This small molecule binds to this protein.
Small molecule (SMILES): O=C(O)[C@@H]1O[C@H](O[C@H]2[C@@H](OS(=O)(=O)O)O[C@@H](O)[C@H](NS(=O)(=O)O)[C@H]2O)[C@@H](OS(=O)(=O)O)[C@H](O)[C@@H]1O

Sequence of chain 4.D:
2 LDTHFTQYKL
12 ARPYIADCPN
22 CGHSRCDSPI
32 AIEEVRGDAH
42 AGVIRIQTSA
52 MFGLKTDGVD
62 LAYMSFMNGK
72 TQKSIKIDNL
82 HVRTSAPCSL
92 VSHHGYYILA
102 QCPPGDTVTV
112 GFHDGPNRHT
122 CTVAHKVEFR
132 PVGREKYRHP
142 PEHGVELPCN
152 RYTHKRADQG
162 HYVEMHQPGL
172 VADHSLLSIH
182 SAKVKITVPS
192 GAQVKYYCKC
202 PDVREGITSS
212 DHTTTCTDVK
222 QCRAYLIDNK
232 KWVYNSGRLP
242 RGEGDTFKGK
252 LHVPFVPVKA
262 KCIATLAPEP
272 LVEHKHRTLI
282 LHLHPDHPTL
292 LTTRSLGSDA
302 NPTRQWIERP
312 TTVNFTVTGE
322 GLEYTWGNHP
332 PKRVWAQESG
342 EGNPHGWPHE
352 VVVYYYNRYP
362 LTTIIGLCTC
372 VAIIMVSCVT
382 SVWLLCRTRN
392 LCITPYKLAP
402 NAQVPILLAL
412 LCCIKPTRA

Binding-site contacts:
Ligand atom OAB contacts residue HIS114 of chain 4.H at 3.3 Å.
Ligand atom C2 contacts residue HIS82 of chain 4.D at 4.2 Å.
Ligand atom SAG contacts residue HIS82 of chain 4.D at 3.7 Å.
Ligand atom O3 contacts residue HIS82 of chain 4.D at 3.9 Å.
Ligand atom C3 contacts residue HIS82 of chain 4.D at 4.3 Å.
Ligand atom O1 contacts residue HIS82 of chain 4.H at 3.6 Å.
Ligand atom C4 contacts residue ASN80 of chain 4.D at 4.0 Å.
Ligand atom OAH contacts residue ASN80 of chain 4.D at 3.2 Å (h-bond).
Ligand atom OAB contacts residue ARG119 of chain 4.H at 3.5 Å.
Ligand atom OBE contacts residue HIS82 of chain 4.F at 2.9 Å (h-bond).
Ligand atom C1 contacts residue HIS114 of chain 4.H at 3.5 Å.
Ligand atom O5 contacts residue HIS82 of chain 4.H at 3.2 Å (h-bond).
Ligand atom SBG contacts residue HIS82 of chain 4.F at 4.0 Å.
Ligand atom OAF contacts residue HIS82 of chain 4.D at 3.2 Å (h-bond).
Ligand atom OAF contacts residue HIS114 of chain 4.H at 4.1 Å.
Ligand atom OAH contacts residue HIS82 of chain 4.D at 3.1 Å (h-bond).
Ligand atom C1 contacts residue HIS82 of chain 4.H at 3.7 Å.
Ligand atom OBF contacts residue HIS114 of chain 4.F at 3.9 Å.
Ligand atom C6 contacts residue ASN80 of chain 4.D at 3.8 Å.
Ligand atom C5 contacts residue HIS82 of chain 4.H at 4.0 Å.
Ligand atom O1 contacts residue HIS114 of chain 4.H at 2.8 Å (h-bond).
Ligand atom O6B contacts residue ASN80 of chain 4.D at 3.0 Å (h-bond).
Ligand atom SAG contacts residue ASN80 of chain 4.D at 4.3 Å.
Ligand atom OBH contacts residue HIS114 of chain 4.F at 3.1 Å (h-bond).
Ligand atom OBC contacts residue HIS82 of chain 4.F at 3.2 Å (h-bond).
Ligand atom OBC contacts residue HIS114 of chain 4.D at 4.1 Å.
Ligand atom SBG contacts residue HIS114 of chain 4.F at 3.5 Å (h-bond).
Ligand atom O2 contacts residue HIS82 of chain 4.F at 4.0 Å.
Ligand atom OBA contacts residue HIS114 of chain 4.D at 3.0 Å (h-bond).
Ligand atom O3 contacts residue HIS114 of chain 4.D at 3.3 Å (h-bond).
Ligand atom N2 contacts residue HIS114 of chain 4.H at 4.1 Å.
Ligand atom SBB contacts residue HIS82 of chain 4.F at 3.5 Å (h-bond).
Ligand atom OBI contacts residue HIS82 of chain 4.F at 2.9 Å.
Ligand atom O4 contacts residue HIS114 of chain 4.D at 3.6 Å.
Ligand atom OBA contacts residue HIS82 of chain 4.D at 4.3 Å.
Ligand atom O4 contacts residue ASN80 of chain 4.D at 3.1 Å (h-bond).
Ligand atom SAG contacts residue HIS114 of chain 4.H at 4.1 Å.
Ligand atom SBB contacts residue HIS114 of chain 4.D at 4.2 Å.
Ligand atom OBI contacts residue HIS114 of chain 4.F at 3.0 Å (h-bond).
Ligand atom OBF contacts residue HIS82 of chain 4.F at 3.9 Å.

Sequence of chain 4.F:
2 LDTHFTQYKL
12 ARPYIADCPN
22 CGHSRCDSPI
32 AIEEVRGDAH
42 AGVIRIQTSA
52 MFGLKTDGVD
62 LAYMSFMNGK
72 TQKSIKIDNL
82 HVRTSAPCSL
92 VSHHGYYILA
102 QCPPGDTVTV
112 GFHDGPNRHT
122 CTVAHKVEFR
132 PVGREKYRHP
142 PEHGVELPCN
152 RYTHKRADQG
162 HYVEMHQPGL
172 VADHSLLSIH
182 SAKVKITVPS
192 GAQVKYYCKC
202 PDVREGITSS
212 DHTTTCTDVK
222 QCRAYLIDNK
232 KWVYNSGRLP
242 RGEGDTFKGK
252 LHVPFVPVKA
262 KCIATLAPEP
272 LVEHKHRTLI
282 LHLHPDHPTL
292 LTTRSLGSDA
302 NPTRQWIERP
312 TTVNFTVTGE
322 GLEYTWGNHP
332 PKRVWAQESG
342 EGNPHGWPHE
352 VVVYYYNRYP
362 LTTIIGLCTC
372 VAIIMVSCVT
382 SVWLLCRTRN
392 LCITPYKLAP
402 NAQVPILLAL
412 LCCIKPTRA

Sequence of chain 4.H:
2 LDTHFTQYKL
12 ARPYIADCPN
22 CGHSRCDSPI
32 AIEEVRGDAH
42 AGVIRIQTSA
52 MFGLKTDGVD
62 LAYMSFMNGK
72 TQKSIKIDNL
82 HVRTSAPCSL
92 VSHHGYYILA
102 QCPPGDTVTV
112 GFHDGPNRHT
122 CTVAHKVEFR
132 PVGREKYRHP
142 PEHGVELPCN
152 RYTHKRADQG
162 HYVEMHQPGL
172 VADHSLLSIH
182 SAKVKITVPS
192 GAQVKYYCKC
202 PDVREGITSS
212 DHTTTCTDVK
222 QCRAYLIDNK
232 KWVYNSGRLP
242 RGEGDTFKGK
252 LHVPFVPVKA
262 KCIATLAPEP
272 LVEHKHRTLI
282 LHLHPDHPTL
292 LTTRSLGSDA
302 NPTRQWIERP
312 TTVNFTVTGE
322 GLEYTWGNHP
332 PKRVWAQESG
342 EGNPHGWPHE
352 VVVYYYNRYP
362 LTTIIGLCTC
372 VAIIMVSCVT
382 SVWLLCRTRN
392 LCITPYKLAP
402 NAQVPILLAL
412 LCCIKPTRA